This protein binds this small molecule.
Small molecule (SMILES): Cc1cc(N)nc(CCc2cc(N)cc(CCc3cc(C)cc(N)n3)c2)c1

Sequence of chain 1.B:
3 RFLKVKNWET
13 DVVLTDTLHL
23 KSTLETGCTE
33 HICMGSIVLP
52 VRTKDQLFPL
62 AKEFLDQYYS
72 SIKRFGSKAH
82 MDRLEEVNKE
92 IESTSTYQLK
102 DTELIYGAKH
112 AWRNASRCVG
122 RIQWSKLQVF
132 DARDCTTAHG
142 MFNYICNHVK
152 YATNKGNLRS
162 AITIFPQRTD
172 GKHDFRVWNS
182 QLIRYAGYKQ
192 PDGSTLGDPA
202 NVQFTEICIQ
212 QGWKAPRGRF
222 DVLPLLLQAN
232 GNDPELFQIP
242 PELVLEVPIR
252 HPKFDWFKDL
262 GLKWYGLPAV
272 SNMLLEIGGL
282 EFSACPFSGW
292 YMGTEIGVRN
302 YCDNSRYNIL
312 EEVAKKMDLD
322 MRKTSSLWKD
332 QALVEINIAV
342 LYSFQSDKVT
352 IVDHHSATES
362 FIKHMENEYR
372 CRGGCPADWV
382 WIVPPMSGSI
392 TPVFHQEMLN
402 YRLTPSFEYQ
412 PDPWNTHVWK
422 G

Binding-site contacts:
Ligand atom C13 contacts residue TRP382 of chain 1.B at 3.5 Å (hydrophobic).
Ligand atom C35 contacts residue GLU296 of chain 1.B at 3.5 Å.
Ligand atom C03 contacts residue GLN182 of chain 1.B at 3.8 Å.
Ligand atom C34 contacts residue HEM1 of chain 1.K at 3.6 Å.
Ligand atom C18 contacts residue PHE395 of chain 1.A at 3.6 Å (hydrophobic).
Ligand atom C04 contacts residue ARG300 of chain 1.B at 3.5 Å.
Ligand atom C06 contacts residue ARG300 of chain 1.B at 3.6 Å.
Ligand atom C05 contacts residue ARG300 of chain 1.B at 3.5 Å.
Ligand atom C38 contacts residue HEM1 of chain 1.K at 3.3 Å.
Ligand atom N02 contacts residue ARG185 of chain 1.B at 3.5 Å (salt-bridge).
Ligand atom C39 contacts residue GLU296 of chain 1.B at 3.4 Å.
Ligand atom C15 contacts residue TRP382 of chain 1.B at 3.7 Å (hydrophobic).
Ligand atom N41 contacts residue GLU296 of chain 1.B at 2.6 Å (salt-bridge).
Ligand atom N17 contacts residue VAL40 of chain 1.B at 3.6 Å.
Ligand atom C01 contacts residue ARG300 of chain 1.B at 3.8 Å.
Ligand atom C05 contacts residue HEM1 of chain 1.K at 3.5 Å.
Ligand atom C42 contacts residue PHE288 of chain 1.B at 3.6 Å (hydrophobic).
Ligand atom N41 contacts residue PRO269 of chain 1.B at 3.8 Å.
Ligand atom C37 contacts residue HEM1 of chain 1.K at 3.8 Å.
Ligand atom N41 contacts residue HEM1 of chain 1.K at 3.5 Å.
Ligand atom C08 contacts residue TRP382 of chain 1.B at 3.4 Å (hydrophobic).
Ligand atom C36 contacts residue HEM1 of chain 1.K at 3.9 Å.
Ligand atom C16 contacts residue PHE395 of chain 1.A at 3.9 Å (hydrophobic).
Ligand atom C18 contacts residue TRP382 of chain 1.B at 3.8 Å (hydrophobic).
Ligand atom C36 contacts residue VAL271 of chain 1.B at 3.6 Å (hydrophobic).
Ligand atom N41 contacts residue TRP291 of chain 1.B at 2.8 Å (h-bond).
Ligand atom C34 contacts residue GLU296 of chain 1.B at 3.6 Å.
Ligand atom C08 contacts residue ARG300 of chain 1.B at 3.6 Å.
Ligand atom C35 contacts residue HEM1 of chain 1.K at 3.7 Å.
Ligand atom C18 contacts residue VAL381 of chain 1.B at 3.4 Å (hydrophobic).
Ligand atom C39 contacts residue TRP291 of chain 1.B at 3.9 Å (hydrophobic).
Ligand atom C39 contacts residue HEM1 of chain 1.K at 3.6 Å.
Ligand atom N40 contacts residue GLU296 of chain 1.B at 2.6 Å (salt-bridge).
Ligand atom N40 contacts residue HEM1 of chain 1.K at 3.6 Å.
Ligand atom C09 contacts residue TRP382 of chain 1.B at 3.7 Å (hydrophobic).
Ligand atom N41 contacts residue TYR292 of chain 1.B at 3.7 Å.
Ligand atom C14 contacts residue TRP382 of chain 1.B at 3.7 Å (hydrophobic).
Ligand atom C42 contacts residue HEM1 of chain 1.K at 3.4 Å.
Ligand atom C07 contacts residue GLU296 of chain 1.B at 3.9 Å.
Ligand atom C07 contacts residue ARG300 of chain 1.B at 3.9 Å.

Sequence of chain 1.A:
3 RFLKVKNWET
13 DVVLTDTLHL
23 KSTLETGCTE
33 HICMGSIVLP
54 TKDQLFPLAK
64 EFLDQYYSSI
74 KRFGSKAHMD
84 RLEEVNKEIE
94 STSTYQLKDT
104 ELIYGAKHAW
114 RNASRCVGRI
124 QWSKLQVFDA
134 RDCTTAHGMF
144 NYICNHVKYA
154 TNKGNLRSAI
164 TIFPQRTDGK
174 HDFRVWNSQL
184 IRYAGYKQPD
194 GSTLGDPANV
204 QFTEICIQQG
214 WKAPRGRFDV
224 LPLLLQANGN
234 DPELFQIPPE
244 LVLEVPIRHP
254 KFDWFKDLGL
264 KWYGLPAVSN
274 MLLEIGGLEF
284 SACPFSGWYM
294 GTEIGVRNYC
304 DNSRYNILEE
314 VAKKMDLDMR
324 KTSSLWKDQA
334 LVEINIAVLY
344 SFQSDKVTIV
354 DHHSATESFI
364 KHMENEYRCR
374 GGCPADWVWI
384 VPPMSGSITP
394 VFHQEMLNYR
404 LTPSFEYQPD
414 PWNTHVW